Sequence of chain 1.A:
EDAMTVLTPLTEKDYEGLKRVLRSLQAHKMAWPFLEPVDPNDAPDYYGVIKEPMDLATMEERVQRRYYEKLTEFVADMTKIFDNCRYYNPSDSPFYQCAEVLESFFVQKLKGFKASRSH

Binding-site contacts:
Ligand atom C6 contacts residue ALA47 of chain 1.A at 4.5 Å (hydrophobic).
Ligand atom N2 contacts residue VAL42 of chain 1.A at 4.0 Å.
Ligand atom C5 contacts residue ALA47 of chain 1.A at 4.3 Å (hydrophobic).
Ligand atom C2 contacts residue ASN93 of chain 1.A at 4.3 Å.
Ligand atom C9 contacts residue ASN93 of chain 1.A at 4.0 Å.
Ligand atom C1 contacts residue ASP46 of chain 1.A at 3.8 Å.
Ligand atom C4 contacts residue PHE99 of chain 1.A at 3.6 Å (hydrophobic).
Ligand atom C3 contacts residue TYR92 of chain 1.A at 3.8 Å (hydrophobic).
Ligand atom C8 contacts residue ASN93 of chain 1.A at 4.1 Å.
Ligand atom O3 contacts residue CYS89 of chain 1.A at 3.9 Å.
Ligand atom C9 contacts residue CYS89 of chain 1.A at 4.4 Å (hydrophobic).
Ligand atom C9 contacts residue VAL42 of chain 1.A at 4.0 Å (hydrophobic).
Ligand atom C3 contacts residue PHE99 of chain 1.A at 3.9 Å (hydrophobic).
Ligand atom N2 contacts residue PHE99 of chain 1.A at 3.6 Å.
Ligand atom C4 contacts residue ALA47 of chain 1.A at 4.3 Å (hydrophobic).
Ligand atom C3 contacts residue ALA47 of chain 1.A at 4.5 Å (hydrophobic).
Ligand atom C10 contacts residue PHE38 of chain 1.A at 3.8 Å (hydrophobic).
Ligand atom O2 contacts residue ASP46 of chain 1.A at 4.0 Å.
Ligand atom C10 contacts residue PRO37 of chain 1.A at 3.6 Å (hydrophobic).
Ligand atom C5 contacts residue PHE99 of chain 1.A at 4.0 Å (hydrophobic).
Ligand atom C2 contacts residue PHE99 of chain 1.A at 4.3 Å (hydrophobic).
Ligand atom C6 contacts residue ASP46 of chain 1.A at 3.2 Å.
Ligand atom O3 contacts residue TYR50 of chain 1.A at 4.2 Å.
Ligand atom C10 contacts residue VAL42 of chain 1.A at 4.0 Å (hydrophobic).
Ligand atom S contacts residue ASP46 of chain 1.A at 4.0 Å.
Ligand atom C5 contacts residue ASP46 of chain 1.A at 3.9 Å.
Ligand atom C7 contacts residue PHE99 of chain 1.A at 3.6 Å (hydrophobic).
Ligand atom C2 contacts residue TYR92 of chain 1.A at 4.0 Å (hydrophobic).
Ligand atom C9 contacts residue PHE99 of chain 1.A at 4.1 Å (hydrophobic).
Ligand atom C8 contacts residue PHE99 of chain 1.A at 3.5 Å (hydrophobic).
Ligand atom O3 contacts residue ASN93 of chain 1.A at 3.0 Å (h-bond).
Ligand atom C3 contacts residue ASN93 of chain 1.A at 3.8 Å.
Ligand atom N1 contacts residue ASP46 of chain 1.A at 3.5 Å (salt-bridge).

This protein binds this small molecule.
Small molecule (SMILES): CC(=O)NCCc1ccc(S(N)(=O)=O)cc1